The small molecule below binds the protein below.
Small molecule (SMILES): N=C(N)NCCC[C@@H](C=O)NC(=O)CNC(=O)CN

Binding-site contacts:
Ligand atom CZ contacts residue SER175 of chain 1.A at 3.3 Å.
Ligand atom CZ contacts residue LYS1 of chain 1.F at 1.8 Å.
Ligand atom CB contacts residue SER180 of chain 1.A at 2.8 Å.
Ligand atom C contacts residue CYS176 of chain 1.A at 2.9 Å (hydrophobic).
Ligand atom C contacts residue GLN177 of chain 1.A at 3.3 Å.
Ligand atom O contacts residue SER180 of chain 1.A at 2.2 Å (h-bond).
Ligand atom N contacts residue LYS1 of chain 1.F at 1.6 Å.
Ligand atom CB contacts residue SER196 of chain 1.A at 3.1 Å.
Ligand atom C contacts residue LYS1 of chain 1.F at 1.0 Å.
Ligand atom N contacts residue SER180 of chain 1.A at 1.9 Å (h-bond).
Ligand atom NH1 contacts residue LYS1 of chain 1.F at 2.6 Å.
Ligand atom NH2 contacts residue LYS1 of chain 1.F at 2.3 Å.
Ligand atom N contacts residue SER196 of chain 1.A at 3.1 Å (h-bond).
Ligand atom N contacts residue HIS41 of chain 1.A at 3.2 Å.
Ligand atom CD contacts residue LYS1 of chain 1.F at 0.7 Å.
Ligand atom NE contacts residue LYS1 of chain 1.F at 1.0 Å.
Ligand atom O contacts residue GLY178 of chain 1.A at 2.9 Å (h-bond).
Ligand atom NH2 contacts residue GLY200 of chain 1.A at 3.5 Å (h-bond).
Ligand atom CA contacts residue ASN81 of chain 1.A at 3.5 Å.
Ligand atom O contacts residue ASN81 of chain 1.A at 3.3 Å (h-bond).
Ligand atom O contacts residue GLN177 of chain 1.A at 3.5 Å.
Ligand atom CA contacts residue LYS1 of chain 1.F at 0.7 Å.
Ligand atom NH2 contacts residue SER175 of chain 1.A at 3.3 Å (h-bond).
Ligand atom N contacts residue ASN81 of chain 1.A at 3.1 Å (h-bond).
Ligand atom NH1 contacts residue SER175 of chain 1.A at 2.5 Å (h-bond).
Ligand atom C contacts residue LYS1 of chain 1.F at 2.4 Å.
Ligand atom O contacts residue CYS176 of chain 1.A at 3.4 Å (h-bond).
Ligand atom CB contacts residue LYS1 of chain 1.F at 0.8 Å.
Ligand atom CA contacts residue HIS41 of chain 1.A at 3.3 Å.
Ligand atom NH2 contacts residue ASP174 of chain 1.A at 2.5 Å (salt-bridge).
Ligand atom CA contacts residue SER196 of chain 1.A at 2.9 Å.
Ligand atom CG contacts residue LYS1 of chain 1.F at 0.5 Å.
Ligand atom C contacts residue SER180 of chain 1.A at 2.2 Å.
Ligand atom O contacts residue LYS1 of chain 1.F at 3.0 Å.
Ligand atom CA contacts residue LYS1 of chain 1.F at 3.2 Å.
Ligand atom O contacts residue LYS1 of chain 1.F at 0.9 Å (salt-bridge).
Ligand atom CA contacts residue SER180 of chain 1.A at 2.3 Å.
Ligand atom N contacts residue ASP84 of chain 1.A at 3.1 Å (salt-bridge).
Ligand atom N contacts residue HIS41 of chain 1.A at 2.7 Å (h-bond).
Ligand atom NH1 contacts residue ASP174 of chain 1.A at 3.1 Å (salt-bridge).

Sequence of chain 1.A:
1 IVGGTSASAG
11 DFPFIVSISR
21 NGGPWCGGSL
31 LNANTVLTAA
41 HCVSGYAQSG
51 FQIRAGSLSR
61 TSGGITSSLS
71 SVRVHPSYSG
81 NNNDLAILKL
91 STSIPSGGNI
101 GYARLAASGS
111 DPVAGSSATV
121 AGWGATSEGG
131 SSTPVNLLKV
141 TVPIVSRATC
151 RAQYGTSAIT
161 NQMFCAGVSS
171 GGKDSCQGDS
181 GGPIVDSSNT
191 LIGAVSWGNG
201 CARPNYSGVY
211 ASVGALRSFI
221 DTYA